This protein binds this small molecule.
Small molecule (SMILES): Nc1ncnc2c1ncn2[C@@H]1O[C@H](CO[P](=O)(O)O[P](=O)(O)NP(=O)(O)O)[C@@H](O)[C@H]1O

Binding-site contacts:
Ligand atom C2 contacts residue MET102 of chain 1.B at 3.5 Å (hydrophobic).
Ligand atom O4' contacts residue VAL35 of chain 1.B at 3.4 Å.
Ligand atom O3G contacts residue ARG150 of chain 1.B at 3.0 Å (salt-bridge).
Ligand atom O1B contacts residue ARG150 of chain 1.B at 3.7 Å.
Ligand atom O2B contacts residue ARG150 of chain 1.B at 3.6 Å.
Ligand atom N6 contacts residue MET99 of chain 1.B at 3.4 Å (h-bond).
Ligand atom O1A contacts residue GLY30 of chain 1.B at 3.3 Å (h-bond).
Ligand atom O2' contacts residue CYS106 of chain 1.B at 3.1 Å.
Ligand atom N6 contacts residue LEU153 of chain 1.B at 3.5 Å.
Ligand atom N3B contacts residue ARG150 of chain 1.B at 3.5 Å (salt-bridge).
Ligand atom O1G contacts residue GLY30 of chain 1.B at 3.5 Å.
Ligand atom O2A contacts residue ASP164 of chain 1.B at 2.8 Å (salt-bridge).
Ligand atom O2A contacts residue MG1 of chain 1.I at 2.0 Å.
Ligand atom O3A contacts residue MG1 of chain 1.I at 3.4 Å.
Ligand atom O1G contacts residue ALA31 of chain 1.B at 3.0 Å (h-bond).
Ligand atom O1A contacts residue VAL35 of chain 1.B at 3.4 Å.
Ligand atom O5' contacts residue VAL35 of chain 1.B at 3.4 Å.
Ligand atom N7 contacts residue YFA1 of chain 1.J at 3.5 Å (h-bond).
Ligand atom PB contacts residue MG1 of chain 1.I at 3.2 Å.
Ligand atom C5' contacts residue GLY28 of chain 1.B at 3.7 Å.
Ligand atom O1A contacts residue LYS54 of chain 1.B at 3.5 Å.
Ligand atom O3G contacts residue ASP146 of chain 1.B at 2.8 Å (salt-bridge).
Ligand atom O2G contacts residue ASP146 of chain 1.B at 3.2 Å (salt-bridge).
Ligand atom C8 contacts residue VAL35 of chain 1.B at 3.7 Å (hydrophobic).
Ligand atom O2G contacts residue ASP164 of chain 1.B at 3.6 Å.
Ligand atom N6 contacts residue ALA52 of chain 1.B at 3.4 Å.
Ligand atom N6 contacts residue GLN100 of chain 1.B at 2.8 Å (h-bond).
Ligand atom PG contacts residue ASP146 of chain 1.B at 3.5 Å.
Ligand atom C6 contacts residue ALA52 of chain 1.B at 3.7 Å (hydrophobic).
Ligand atom O3A contacts residue GLY30 of chain 1.B at 3.5 Å.
Ligand atom O2G contacts residue MG1 of chain 1.I at 2.6 Å.
Ligand atom C6 contacts residue LEU153 of chain 1.B at 3.7 Å (hydrophobic).
Ligand atom O2G contacts residue ASN151 of chain 1.B at 3.2 Å (h-bond).
Ligand atom O1A contacts residue SER29 of chain 1.B at 3.6 Å.
Ligand atom N1 contacts residue MET102 of chain 1.B at 3.1 Å (h-bond).
Ligand atom PA contacts residue MG1 of chain 1.I at 3.2 Å.
Ligand atom O5' contacts residue MG1 of chain 1.I at 3.7 Å.
Ligand atom O2A contacts residue LYS54 of chain 1.B at 2.8 Å (salt-bridge).
Ligand atom O1B contacts residue MG1 of chain 1.I at 2.0 Å.
Ligand atom O1B contacts residue ASN151 of chain 1.B at 3.0 Å (h-bond).

Sequence of chain 1.B:
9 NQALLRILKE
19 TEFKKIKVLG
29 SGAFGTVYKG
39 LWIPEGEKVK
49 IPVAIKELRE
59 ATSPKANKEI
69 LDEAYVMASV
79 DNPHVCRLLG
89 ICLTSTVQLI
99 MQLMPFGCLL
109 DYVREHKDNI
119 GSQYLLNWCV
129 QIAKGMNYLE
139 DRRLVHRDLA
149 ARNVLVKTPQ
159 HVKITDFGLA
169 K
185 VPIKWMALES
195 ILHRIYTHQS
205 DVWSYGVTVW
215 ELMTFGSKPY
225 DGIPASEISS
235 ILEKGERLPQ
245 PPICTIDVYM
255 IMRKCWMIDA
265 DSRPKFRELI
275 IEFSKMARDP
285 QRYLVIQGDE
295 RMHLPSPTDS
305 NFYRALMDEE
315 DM